Sequence of chain 1.B:
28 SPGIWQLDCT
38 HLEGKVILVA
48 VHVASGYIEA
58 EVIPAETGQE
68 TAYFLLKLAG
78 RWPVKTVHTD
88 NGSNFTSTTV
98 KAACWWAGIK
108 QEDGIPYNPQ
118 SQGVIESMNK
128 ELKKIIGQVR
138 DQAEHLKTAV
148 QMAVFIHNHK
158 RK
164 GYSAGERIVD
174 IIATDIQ

Binding-site contacts:
Ligand atom O1 contacts residue VAL121 of chain 1.B at 4.0 Å.
Ligand atom C22 contacts residue GLY53 of chain 1.B at 3.6 Å.
Ligand atom C17 contacts residue GLY53 of chain 1.B at 4.0 Å.
Ligand atom C6 contacts residue HIS154 of chain 1.B at 3.6 Å.
Ligand atom O21 contacts residue GLY53 of chain 1.B at 4.0 Å.
Ligand atom C14 contacts residue GLY53 of chain 1.B at 3.7 Å.
Ligand atom O18 contacts residue ALA51 of chain 1.B at 4.0 Å.
Ligand atom C3 contacts residue MET125 of chain 1.B at 3.9 Å (hydrophobic).
Ligand atom C10 contacts residue ILE55 of chain 1.B at 3.9 Å (hydrophobic).
Ligand atom C19 contacts residue SER52 of chain 1.B at 3.6 Å.
Ligand atom C6 contacts residue GLU128 of chain 1.B at 3.7 Å.
Ligand atom C11 contacts residue HIS154 of chain 1.B at 3.5 Å.
Ligand atom C10 contacts residue HIS154 of chain 1.B at 3.1 Å.
Ligand atom C17 contacts residue VAL50 of chain 1.B at 3.4 Å (hydrophobic).
Ligand atom C16 contacts residue VAL50 of chain 1.B at 3.2 Å (hydrophobic).
Ligand atom C19 contacts residue VAL50 of chain 1.B at 3.7 Å (hydrophobic).
Ligand atom C6 contacts residue MET125 of chain 1.B at 3.7 Å (hydrophobic).
Ligand atom O25 contacts residue GLY53 of chain 1.B at 3.3 Å.
Ligand atom C19 contacts residue ALA51 of chain 1.B at 3.2 Å (hydrophobic).
Ligand atom O25 contacts residue HIS154 of chain 1.B at 3.2 Å.
Ligand atom C20 contacts residue SER52 of chain 1.B at 3.9 Å.
Ligand atom BR8 contacts residue HIS154 of chain 1.B at 3.5 Å.
Ligand atom O18 contacts residue VAL50 of chain 1.B at 3.1 Å (h-bond).
Ligand atom C7 contacts residue HIS154 of chain 1.B at 3.1 Å.
Ligand atom BR8 contacts residue LEU129 of chain 1.B at 3.2 Å.
Ligand atom C5 contacts residue MET125 of chain 1.B at 3.7 Å (hydrophobic).
Ligand atom C23 contacts residue GLY53 of chain 1.B at 3.4 Å.
Ligand atom C9 contacts residue HIS154 of chain 1.B at 2.9 Å.
Ligand atom C9 contacts residue ILE55 of chain 1.B at 3.8 Å (hydrophobic).
Ligand atom C15 contacts residue VAL121 of chain 1.B at 4.0 Å (hydrophobic).
Ligand atom O21 contacts residue SER52 of chain 1.B at 3.7 Å.
Ligand atom O21 contacts residue ARG170 of chain 1.B at 3.9 Å.
Ligand atom C7 contacts residue MET125 of chain 1.B at 3.5 Å (hydrophobic).
Ligand atom C5 contacts residue HIS154 of chain 1.B at 3.7 Å.
Ligand atom C11 contacts residue MET125 of chain 1.B at 3.5 Å (hydrophobic).
Ligand atom C19 contacts residue GLY53 of chain 1.B at 3.8 Å.
Ligand atom C9 contacts residue MET125 of chain 1.B at 3.3 Å (hydrophobic).
Ligand atom C10 contacts residue MET125 of chain 1.B at 3.3 Å (hydrophobic).
Ligand atom C10 contacts residue GLY53 of chain 1.B at 3.7 Å.
Ligand atom C24 contacts residue GLY53 of chain 1.B at 3.8 Å.

A small-molecule ligand and the protein it binds are described below.
Small molecule (SMILES): O=C1C(=O)N(Cc2ccc3c(c2C(=O)O)OCCO3)c2ccc(Br)cc21